Sequence of chain 1.C:
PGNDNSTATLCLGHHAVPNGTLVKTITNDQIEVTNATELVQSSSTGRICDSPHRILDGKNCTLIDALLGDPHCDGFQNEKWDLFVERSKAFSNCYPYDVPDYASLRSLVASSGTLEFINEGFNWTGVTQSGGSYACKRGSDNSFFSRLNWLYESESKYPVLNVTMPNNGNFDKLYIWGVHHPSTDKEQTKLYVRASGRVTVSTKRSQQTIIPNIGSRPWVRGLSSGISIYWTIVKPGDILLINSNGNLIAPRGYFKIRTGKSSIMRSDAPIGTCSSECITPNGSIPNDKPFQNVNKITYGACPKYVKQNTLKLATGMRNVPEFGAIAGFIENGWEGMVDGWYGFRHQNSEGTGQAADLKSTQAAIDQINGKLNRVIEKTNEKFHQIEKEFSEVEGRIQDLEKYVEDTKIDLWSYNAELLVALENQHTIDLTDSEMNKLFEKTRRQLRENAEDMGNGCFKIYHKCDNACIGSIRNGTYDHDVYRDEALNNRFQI

Binding-site contacts:
Ligand atom N2 contacts residue ASN380 of chain 1.C at 3.1 Å (h-bond).
Ligand atom C8 contacts residue ILE379 of chain 1.C at 3.5 Å (hydrophobic).
Ligand atom C3 contacts residue NAG2 of chain 1.Q at 4.3 Å.
Ligand atom C7 contacts residue NAG1 of chain 1.Q at 3.9 Å.
Ligand atom C1 contacts residue ASN380 of chain 1.C at 1.4 Å.
Ligand atom C3 contacts residue ASN380 of chain 1.C at 3.8 Å.
Ligand atom O7 contacts residue TRP352 of chain 1.C at 4.4 Å.
Ligand atom C7 contacts residue ILE379 of chain 1.C at 4.4 Å (hydrophobic).
Ligand atom O3 contacts residue NAG1 of chain 1.Q at 4.3 Å.
Ligand atom O7 contacts residue ILE376 of chain 1.C at 4.5 Å.
Ligand atom C5 contacts residue ASN380 of chain 1.C at 3.6 Å.
Ligand atom C7 contacts residue ASN380 of chain 1.C at 4.3 Å.
Ligand atom C4 contacts residue ASN380 of chain 1.C at 4.2 Å.
Ligand atom N2 contacts residue NAG1 of chain 1.Q at 3.9 Å.
Ligand atom C2 contacts residue ASN380 of chain 1.C at 2.5 Å.
Ligand atom O7 contacts residue NAG1 of chain 1.Q at 4.4 Å.
Ligand atom C6 contacts residue NAG2 of chain 1.Q at 4.1 Å.
Ligand atom N2 contacts residue LEU383 of chain 1.C at 4.4 Å.
Ligand atom C4 contacts residue NAG2 of chain 1.Q at 3.6 Å.
Ligand atom O5 contacts residue ASN380 of chain 1.C at 2.3 Å (h-bond).
Ligand atom C5 contacts residue NAG2 of chain 1.Q at 4.1 Å.
Ligand atom C7 contacts residue THR320 of chain 1.C at 4.4 Å.
Ligand atom C2 contacts residue ILE376 of chain 1.C at 4.0 Å (hydrophobic).
Ligand atom O4 contacts residue NAG2 of chain 1.Q at 2.2 Å (h-bond).
Ligand atom O3 contacts residue NAG2 of chain 1.Q at 4.4 Å.
Ligand atom C8 contacts residue THR320 of chain 1.C at 3.3 Å.
Ligand atom C8 contacts residue NAG1 of chain 1.Q at 3.4 Å.

A small-molecule ligand and the protein it binds are described below.
Small molecule (SMILES): CC(=O)N[C@@H]1[C@@H](O)[C@H](O)[C@@H](CO)O[C@H]1O